A protein and the small-molecule ligand that binds it are described below.
Small molecule (SMILES): CCC[C@H](NC(=O)[C@H](CC(C)C)NC(=O)[C@@H](C/C=C/CC(C)C)C(C)C)C(=O)C(=O)NCC(=O)N[C@H](C(=O)O)c1ccccc1

Binding-site contacts:
Ligand atom C34 contacts residue SER150 of chain 1.A at 2.6 Å.
Ligand atom N35 contacts residue THR53 of chain 1.A at 3.0 Å (h-bond).
Ligand atom O13 contacts residue ALA168 of chain 1.A at 3.0 Å (h-bond).
Ligand atom C31 contacts residue GLN52 of chain 1.A at 3.5 Å.
Ligand atom C16 contacts residue HIS68 of chain 1.A at 3.5 Å.
Ligand atom O29 contacts residue LYS147 of chain 1.A at 3.6 Å.
Ligand atom C12 contacts residue ILE143 of chain 1.A at 3.5 Å (hydrophobic).
Ligand atom C39 contacts residue THR53 of chain 1.A at 3.4 Å.
Ligand atom O44 contacts residue GLN52 of chain 1.A at 3.4 Å.
Ligand atom C23 contacts residue SER150 of chain 1.A at 2.4 Å.
Ligand atom C10 contacts residue ILE143 of chain 1.A at 3.5 Å (hydrophobic).
Ligand atom C24 contacts residue SER150 of chain 1.A at 3.2 Å.
Ligand atom N30 contacts residue SER150 of chain 1.A at 3.6 Å.
Ligand atom C32 contacts residue THR53 of chain 1.A at 3.4 Å.
Ligand atom N22 contacts residue SER150 of chain 1.A at 3.0 Å (h-bond).
Ligand atom C3 contacts residue ALA168 of chain 1.A at 3.3 Å (hydrophobic).
Ligand atom C11 contacts residue ILE143 of chain 1.A at 3.5 Å (hydrophobic).
Ligand atom C28 contacts residue SER150 of chain 1.A at 1.4 Å.
Ligand atom C18 contacts residue HIS68 of chain 1.A at 3.5 Å.
Ligand atom O29 contacts residue SER150 of chain 1.A at 3.1 Å (h-bond).
Ligand atom O27 contacts residue SER150 of chain 1.A at 2.2 Å (h-bond).
Ligand atom C8 contacts residue ARG134 of chain 1.A at 3.3 Å.
Ligand atom C31 contacts residue THR53 of chain 1.A at 3.1 Å.
Ligand atom N22 contacts residue ARG166 of chain 1.A at 3.1 Å (salt-bridge).
Ligand atom O44 contacts residue THR53 of chain 1.A at 3.0 Å (h-bond).
Ligand atom C9 contacts residue ASP179 of chain 1.A at 3.3 Å.
Ligand atom O13 contacts residue ALA167 of chain 1.A at 3.2 Å.
Ligand atom O29 contacts residue GLY148 of chain 1.A at 2.5 Å (h-bond).
Ligand atom O27 contacts residue HIS68 of chain 1.A at 2.6 Å (h-bond).
Ligand atom C19 contacts residue ALA167 of chain 1.A at 3.5 Å (hydrophobic).
Ligand atom C32 contacts residue GLY148 of chain 1.A at 3.4 Å.
Ligand atom C38 contacts residue LYS147 of chain 1.A at 3.6 Å.
Ligand atom O29 contacts residue SER149 of chain 1.A at 3.2 Å (h-bond).
Ligand atom C19 contacts residue ARG166 of chain 1.A at 3.4 Å.
Ligand atom C39 contacts residue GLY148 of chain 1.A at 3.5 Å.
Ligand atom O33 contacts residue GLY148 of chain 1.A at 3.1 Å (h-bond).
Ligand atom C5 contacts residue ALA168 of chain 1.A at 3.4 Å (hydrophobic).
Ligand atom C26 contacts residue ALA168 of chain 1.A at 3.6 Å (hydrophobic).
Ligand atom C41 contacts residue LYS147 of chain 1.A at 3.5 Å.
Ligand atom C34 contacts residue GLY148 of chain 1.A at 3.6 Å.

Sequence of chain 1.A:
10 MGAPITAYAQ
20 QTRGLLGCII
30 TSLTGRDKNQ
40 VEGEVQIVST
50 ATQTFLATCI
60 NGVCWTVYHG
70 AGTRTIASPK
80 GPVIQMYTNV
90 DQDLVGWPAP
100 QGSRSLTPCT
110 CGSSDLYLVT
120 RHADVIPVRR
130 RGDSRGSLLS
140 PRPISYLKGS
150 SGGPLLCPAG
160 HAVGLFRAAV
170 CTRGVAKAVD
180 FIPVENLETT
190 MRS